Sequence of chain 1.A:
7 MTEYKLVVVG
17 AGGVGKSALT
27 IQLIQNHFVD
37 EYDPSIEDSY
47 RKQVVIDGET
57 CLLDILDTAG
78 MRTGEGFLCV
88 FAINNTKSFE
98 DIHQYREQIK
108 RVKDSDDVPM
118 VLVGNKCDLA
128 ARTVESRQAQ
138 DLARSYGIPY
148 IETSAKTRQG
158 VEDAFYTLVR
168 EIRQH

Binding-site contacts:
Ligand atom O3G contacts residue LYS22 of chain 1.A at 2.7 Å (salt-bridge).
Ligand atom O3' contacts residue ASP36 of chain 1.A at 2.8 Å (salt-bridge).
Ligand atom PB contacts residue MG1 of chain 1.C at 3.3 Å.
Ligand atom O2B contacts residue SER23 of chain 1.A at 2.9 Å (h-bond).
Ligand atom O1B contacts residue GLY19 of chain 1.A at 3.5 Å (h-bond).
Ligand atom C3' contacts residue ASP36 of chain 1.A at 3.5 Å.
Ligand atom C4 contacts residue PHE34 of chain 1.A at 3.5 Å (hydrophobic).
Ligand atom N3 contacts residue PHE34 of chain 1.A at 3.6 Å.
Ligand atom O2B contacts residue MG1 of chain 1.C at 2.1 Å.
Ligand atom O1B contacts residue GLY21 of chain 1.A at 3.1 Å (h-bond).
Ligand atom O6 contacts residue LYS123 of chain 1.A at 3.3 Å.
Ligand atom N7 contacts residue ASN122 of chain 1.A at 3.1 Å (h-bond).
Ligand atom O4' contacts residue LYS123 of chain 1.A at 3.2 Å (salt-bridge).
Ligand atom O2A contacts residue GLY21 of chain 1.A at 3.4 Å.
Ligand atom O1B contacts residue VAL20 of chain 1.A at 3.3 Å (h-bond).
Ligand atom O2A contacts residue SER23 of chain 1.A at 3.4 Å (h-bond).
Ligand atom C5' contacts residue GLY19 of chain 1.A at 3.5 Å.
Ligand atom O2' contacts residue ASP36 of chain 1.A at 3.2 Å (salt-bridge).
Ligand atom O1B contacts residue LYS22 of chain 1.A at 2.8 Å (salt-bridge).
Ligand atom O6 contacts residue ALA152 of chain 1.A at 2.9 Å (h-bond).
Ligand atom N3B contacts residue GLY19 of chain 1.A at 3.1 Å (h-bond).
Ligand atom N2 contacts residue ASP125 of chain 1.A at 2.9 Å (salt-bridge).
Ligand atom N7 contacts residue ALA24 of chain 1.A at 3.6 Å.
Ligand atom C8 contacts residue ALA24 of chain 1.A at 3.5 Å (hydrophobic).
Ligand atom O3G contacts residue GLY66 of chain 1.A at 2.9 Å (h-bond).
Ligand atom O2A contacts residue ALA24 of chain 1.A at 2.8 Å (h-bond).
Ligand atom O2' contacts residue VAL35 of chain 1.A at 2.9 Å (h-bond).
Ligand atom N3B contacts residue MG1 of chain 1.C at 3.4 Å.
Ligand atom O6 contacts residue ASN122 of chain 1.A at 3.3 Å (h-bond).
Ligand atom N2 contacts residue LEU126 of chain 1.A at 3.5 Å.
Ligand atom O6 contacts residue ASP125 of chain 1.A at 3.5 Å (salt-bridge).
Ligand atom O3A contacts residue GLY21 of chain 1.A at 3.2 Å (h-bond).
Ligand atom C6 contacts residue LYS123 of chain 1.A at 3.6 Å.
Ligand atom O3G contacts residue GLY18 of chain 1.A at 3.5 Å.
Ligand atom O2G contacts residue MG1 of chain 1.C at 2.0 Å.
Ligand atom O1A contacts residue TYR38 of chain 1.A at 3.4 Å.
Ligand atom O2' contacts residue PHE34 of chain 1.A at 3.3 Å.
Ligand atom O6 contacts residue SER151 of chain 1.A at 3.5 Å.
Ligand atom PG contacts residue MG1 of chain 1.C at 3.2 Å.
Ligand atom N1 contacts residue ASP125 of chain 1.A at 2.8 Å (salt-bridge).

The small molecule below binds the protein below.
Small molecule (SMILES): Nc1nc2c(ncn2[C@@H]2O[C@H](CO[P](=O)(O)O[P](=O)(O)NP(=O)(O)O)[C@@H](O)[C@H]2O)c(=O)[nH]1